A small-molecule ligand and the protein it binds are described below.
Small molecule (SMILES): CC(=O)N[C@@H]1[C@@H](O)[C@H](O)[C@@H](CO)O[C@H]1O

Binding-site contacts:
Ligand atom C1 contacts residue ASN70 of chain 1.A at 1.4 Å.
Ligand atom N2 contacts residue ARG71 of chain 1.A at 4.3 Å.
Ligand atom C5 contacts residue ASN70 of chain 1.A at 3.6 Å.
Ligand atom C7 contacts residue ASN70 of chain 1.A at 3.3 Å.
Ligand atom C3 contacts residue ASN70 of chain 1.A at 3.8 Å.
Ligand atom O7 contacts residue ARG71 of chain 1.A at 3.7 Å.
Ligand atom N2 contacts residue ASN70 of chain 1.A at 2.9 Å (h-bond).
Ligand atom C7 contacts residue ARG71 of chain 1.A at 3.9 Å.
Ligand atom O7 contacts residue ASN70 of chain 1.A at 2.9 Å (h-bond).
Ligand atom O5 contacts residue ASN70 of chain 1.A at 2.4 Å (h-bond).
Ligand atom C4 contacts residue ASN70 of chain 1.A at 4.2 Å.
Ligand atom O7 contacts residue SER72 of chain 1.A at 4.5 Å.
Ligand atom C8 contacts residue ARG71 of chain 1.A at 4.1 Å.
Ligand atom C8 contacts residue ASN70 of chain 1.A at 3.9 Å.
Ligand atom C2 contacts residue ASN70 of chain 1.A at 2.5 Å.

Sequence of chain 1.A:
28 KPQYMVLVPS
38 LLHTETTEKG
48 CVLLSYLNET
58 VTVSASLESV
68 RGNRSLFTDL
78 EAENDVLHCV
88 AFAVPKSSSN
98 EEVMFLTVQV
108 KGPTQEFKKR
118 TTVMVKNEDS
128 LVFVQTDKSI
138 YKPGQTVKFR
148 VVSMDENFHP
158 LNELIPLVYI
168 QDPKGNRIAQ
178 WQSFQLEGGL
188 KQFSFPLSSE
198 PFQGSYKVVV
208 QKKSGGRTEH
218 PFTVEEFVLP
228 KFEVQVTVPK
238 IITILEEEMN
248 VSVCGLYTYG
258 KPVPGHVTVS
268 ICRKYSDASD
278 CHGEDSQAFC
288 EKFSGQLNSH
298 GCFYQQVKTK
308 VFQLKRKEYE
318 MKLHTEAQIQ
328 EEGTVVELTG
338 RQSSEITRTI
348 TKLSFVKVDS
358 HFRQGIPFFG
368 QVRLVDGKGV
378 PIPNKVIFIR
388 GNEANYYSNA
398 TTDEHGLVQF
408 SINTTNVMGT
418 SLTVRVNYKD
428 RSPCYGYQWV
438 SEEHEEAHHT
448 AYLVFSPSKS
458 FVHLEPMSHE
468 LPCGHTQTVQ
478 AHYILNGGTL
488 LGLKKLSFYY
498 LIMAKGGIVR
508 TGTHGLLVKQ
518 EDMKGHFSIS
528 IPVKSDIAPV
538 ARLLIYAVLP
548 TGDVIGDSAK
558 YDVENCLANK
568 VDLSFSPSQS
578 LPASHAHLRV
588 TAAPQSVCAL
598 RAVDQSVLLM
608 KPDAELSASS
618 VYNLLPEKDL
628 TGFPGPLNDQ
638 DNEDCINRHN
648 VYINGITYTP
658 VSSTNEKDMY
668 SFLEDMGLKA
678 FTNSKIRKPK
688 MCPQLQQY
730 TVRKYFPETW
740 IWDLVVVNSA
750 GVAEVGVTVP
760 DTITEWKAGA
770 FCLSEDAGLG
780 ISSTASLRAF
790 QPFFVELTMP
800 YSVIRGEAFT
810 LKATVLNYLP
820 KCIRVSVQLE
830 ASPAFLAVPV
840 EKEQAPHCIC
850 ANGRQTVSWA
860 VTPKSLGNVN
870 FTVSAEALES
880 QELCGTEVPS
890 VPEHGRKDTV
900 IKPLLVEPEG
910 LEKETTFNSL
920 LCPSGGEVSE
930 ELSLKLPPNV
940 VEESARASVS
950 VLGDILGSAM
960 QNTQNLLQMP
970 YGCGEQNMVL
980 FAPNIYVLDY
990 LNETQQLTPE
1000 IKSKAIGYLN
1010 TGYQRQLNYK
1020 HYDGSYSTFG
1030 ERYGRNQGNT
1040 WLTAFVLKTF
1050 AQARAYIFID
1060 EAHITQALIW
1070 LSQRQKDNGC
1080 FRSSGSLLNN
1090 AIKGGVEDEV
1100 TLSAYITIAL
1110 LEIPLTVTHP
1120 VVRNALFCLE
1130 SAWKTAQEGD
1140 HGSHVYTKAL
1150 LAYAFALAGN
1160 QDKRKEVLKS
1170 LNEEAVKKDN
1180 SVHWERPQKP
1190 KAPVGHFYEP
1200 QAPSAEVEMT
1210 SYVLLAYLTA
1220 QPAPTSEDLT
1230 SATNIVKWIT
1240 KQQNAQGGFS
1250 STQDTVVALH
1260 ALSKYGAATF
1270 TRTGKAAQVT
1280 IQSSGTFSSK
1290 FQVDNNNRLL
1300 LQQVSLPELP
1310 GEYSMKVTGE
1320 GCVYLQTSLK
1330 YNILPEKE